Binding-site contacts:
Ligand atom O5 contacts residue SER591 of chain 1.B at 3.8 Å.
Ligand atom C2 contacts residue MET566 of chain 1.B at 4.4 Å (hydrophobic).
Ligand atom N2 contacts residue SER537 of chain 1.B at 3.5 Å (h-bond).
Ligand atom C1 contacts residue ASN568 of chain 1.B at 1.5 Å.
Ligand atom N2 contacts residue ASN568 of chain 1.B at 2.8 Å (h-bond).
Ligand atom C3 contacts residue MET566 of chain 1.B at 4.5 Å (hydrophobic).
Ligand atom O7 contacts residue ASN568 of chain 1.B at 4.1 Å.
Ligand atom O7 contacts residue SER537 of chain 1.B at 3.4 Å (h-bond).
Ligand atom C4 contacts residue ASN568 of chain 1.B at 4.3 Å.
Ligand atom C8 contacts residue SER537 of chain 1.B at 4.2 Å.
Ligand atom C6 contacts residue MET566 of chain 1.B at 4.0 Å (hydrophobic).
Ligand atom C1 contacts residue SER591 of chain 1.B at 4.1 Å.
Ligand atom O7 contacts residue ASN572 of chain 1.B at 4.2 Å.
Ligand atom C1 contacts residue MET566 of chain 1.B at 3.3 Å (hydrophobic).
Ligand atom O5 contacts residue MET566 of chain 1.B at 3.4 Å.
Ligand atom C2 contacts residue ASN568 of chain 1.B at 2.5 Å.
Ligand atom C5 contacts residue ASN568 of chain 1.B at 3.7 Å.
Ligand atom C4 contacts residue MET566 of chain 1.B at 4.3 Å (hydrophobic).
Ligand atom O5 contacts residue ASN568 of chain 1.B at 2.4 Å (h-bond).
Ligand atom C3 contacts residue SER537 of chain 1.B at 4.3 Å.
Ligand atom C5 contacts residue MET566 of chain 1.B at 3.2 Å (hydrophobic).
Ligand atom C7 contacts residue ASN568 of chain 1.B at 4.0 Å.
Ligand atom C2 contacts residue SER537 of chain 1.B at 4.4 Å.
Ligand atom C7 contacts residue SER537 of chain 1.B at 3.4 Å.
Ligand atom C3 contacts residue ASN568 of chain 1.B at 3.8 Å.

The protein below binds the small molecule below.
Small molecule (SMILES): CC(=O)N[C@@H]1[C@@H](O)[C@H](O)[C@@H](CO)O[C@H]1O

Sequence of chain 1.B:
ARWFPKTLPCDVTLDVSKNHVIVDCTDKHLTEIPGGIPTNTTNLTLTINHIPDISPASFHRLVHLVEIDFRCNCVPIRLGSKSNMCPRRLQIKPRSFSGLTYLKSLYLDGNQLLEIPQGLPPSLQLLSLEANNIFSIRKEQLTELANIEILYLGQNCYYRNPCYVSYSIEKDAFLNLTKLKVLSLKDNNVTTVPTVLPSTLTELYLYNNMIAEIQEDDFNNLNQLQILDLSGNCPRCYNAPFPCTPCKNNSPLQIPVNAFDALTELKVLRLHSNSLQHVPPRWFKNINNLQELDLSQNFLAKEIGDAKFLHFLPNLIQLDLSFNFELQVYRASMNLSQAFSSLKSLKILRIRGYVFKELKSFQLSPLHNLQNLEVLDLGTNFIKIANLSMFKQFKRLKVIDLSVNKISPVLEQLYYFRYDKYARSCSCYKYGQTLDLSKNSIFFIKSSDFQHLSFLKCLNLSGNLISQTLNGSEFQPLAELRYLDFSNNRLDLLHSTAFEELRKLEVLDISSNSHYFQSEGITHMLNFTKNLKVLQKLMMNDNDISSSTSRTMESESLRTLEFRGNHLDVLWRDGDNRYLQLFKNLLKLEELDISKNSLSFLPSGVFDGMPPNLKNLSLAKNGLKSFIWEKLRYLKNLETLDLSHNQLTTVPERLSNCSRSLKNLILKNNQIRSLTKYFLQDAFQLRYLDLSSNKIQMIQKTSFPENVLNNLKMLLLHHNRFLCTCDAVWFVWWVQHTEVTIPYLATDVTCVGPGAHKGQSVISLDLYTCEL